Sequence of chain 3.D:
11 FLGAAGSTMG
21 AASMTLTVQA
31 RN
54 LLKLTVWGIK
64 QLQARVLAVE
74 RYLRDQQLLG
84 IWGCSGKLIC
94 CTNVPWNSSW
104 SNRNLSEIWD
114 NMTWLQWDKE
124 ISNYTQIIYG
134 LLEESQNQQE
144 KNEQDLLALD

Binding-site contacts:
Ligand atom O7 contacts residue GLU110 of chain 3.D at 3.9 Å.
Ligand atom C7 contacts residue ASN107 of chain 3.D at 3.1 Å.
Ligand atom C2 contacts residue ASN107 of chain 3.D at 2.4 Å.
Ligand atom C5 contacts residue ASN107 of chain 3.D at 3.6 Å.
Ligand atom O7 contacts residue ASN107 of chain 3.D at 2.8 Å (h-bond).
Ligand atom C4 contacts residue ASN107 of chain 3.D at 4.1 Å.
Ligand atom O5 contacts residue ASN107 of chain 3.D at 2.3 Å (h-bond).
Ligand atom C8 contacts residue ASN107 of chain 3.D at 4.4 Å.
Ligand atom C1 contacts residue ASN107 of chain 3.D at 1.4 Å.
Ligand atom N2 contacts residue ASN107 of chain 3.D at 2.9 Å (h-bond).
Ligand atom C3 contacts residue ASN107 of chain 3.D at 3.7 Å.

A protein and the small-molecule ligand that binds it are described below.
Small molecule (SMILES): CC(=O)N[C@@H]1[C@@H](O)[C@H](O)[C@@H](CO)O[C@H]1O